Sequence of chain 1.B:
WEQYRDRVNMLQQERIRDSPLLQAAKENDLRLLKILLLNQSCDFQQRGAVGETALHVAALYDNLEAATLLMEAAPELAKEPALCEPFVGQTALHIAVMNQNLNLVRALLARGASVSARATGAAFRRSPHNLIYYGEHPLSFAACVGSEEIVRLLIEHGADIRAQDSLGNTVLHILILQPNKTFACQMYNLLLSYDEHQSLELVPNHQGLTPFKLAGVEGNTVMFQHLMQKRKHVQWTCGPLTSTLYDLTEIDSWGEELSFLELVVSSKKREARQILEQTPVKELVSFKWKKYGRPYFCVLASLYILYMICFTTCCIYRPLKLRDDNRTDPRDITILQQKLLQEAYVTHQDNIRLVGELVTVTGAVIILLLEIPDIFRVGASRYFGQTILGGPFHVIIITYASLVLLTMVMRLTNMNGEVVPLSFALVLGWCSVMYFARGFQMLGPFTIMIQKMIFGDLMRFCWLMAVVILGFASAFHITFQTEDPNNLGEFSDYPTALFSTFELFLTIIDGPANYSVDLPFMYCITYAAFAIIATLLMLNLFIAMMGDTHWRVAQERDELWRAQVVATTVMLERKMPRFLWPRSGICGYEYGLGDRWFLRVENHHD

This small molecule binds to this protein.
Small molecule (SMILES): CCCCCCCC(=O)OC[C@H](COP(=O)(O)O[C@@H]1[C@H](O)[C@H](O)[C@@H](OP(=O)(O)O)[C@H](OP(=O)(O)O)[C@H]1O)OC(=O)CCCCCCC

Binding-site contacts:
Ligand atom C6B contacts residue VAL427 of chain 1.B at 3.8 Å (hydrophobic).
Ligand atom C5A contacts residue PHE487 of chain 1.B at 3.7 Å (hydrophobic).
Ligand atom C5B contacts residue VAL427 of chain 1.B at 3.8 Å (hydrophobic).
Ligand atom O51 contacts residue ARG305 of chain 1.B at 3.1 Å (salt-bridge).
Ligand atom O52 contacts residue ARG302 of chain 1.B at 3.6 Å (salt-bridge).
Ligand atom C3A contacts residue PHE487 of chain 1.B at 3.7 Å (hydrophobic).
Ligand atom P1 contacts residue GLY417 of chain 1.B at 3.9 Å.
Ligand atom O1B contacts residue PHE416 of chain 1.B at 3.5 Å (h-bond).
Ligand atom C6 contacts residue ARG302 of chain 1.B at 3.8 Å.
Ligand atom O52 contacts residue LYS484 of chain 1.B at 2.9 Å (salt-bridge).
Ligand atom C4B contacts residue VAL427 of chain 1.B at 4.1 Å (hydrophobic).
Ligand atom C5B contacts residue PHE487 of chain 1.B at 3.6 Å (hydrophobic).
Ligand atom O1A contacts residue PHE487 of chain 1.B at 3.7 Å.
Ligand atom O5 contacts residue LYS484 of chain 1.B at 3.3 Å.
Ligand atom C7B contacts residue PHE487 of chain 1.B at 4.1 Å (hydrophobic).
Ligand atom O11 contacts residue GLY417 of chain 1.B at 3.4 Å (h-bond).
Ligand atom O13 contacts residue GLY417 of chain 1.B at 3.6 Å.
Ligand atom C6A contacts residue PHE487 of chain 1.B at 3.7 Å (hydrophobic).
Ligand atom C7B contacts residue VAL427 of chain 1.B at 3.9 Å (hydrophobic).
Ligand atom O52 contacts residue LEU592 of chain 1.B at 3.7 Å.
Ligand atom O5 contacts residue ARG302 of chain 1.B at 3.8 Å.
Ligand atom O6 contacts residue ARG302 of chain 1.B at 3.3 Å (salt-bridge).
Ligand atom O53 contacts residue ARG305 of chain 1.B at 3.8 Å.
Ligand atom O41 contacts residue ARG302 of chain 1.B at 2.8 Å (salt-bridge).
Ligand atom O1B contacts residue GLY417 of chain 1.B at 3.5 Å.
Ligand atom O53 contacts residue ARG302 of chain 1.B at 1.3 Å (salt-bridge).
Ligand atom O4 contacts residue LYS484 of chain 1.B at 3.8 Å.
Ligand atom O51 contacts residue ARG302 of chain 1.B at 3.3 Å (salt-bridge).
Ligand atom P5 contacts residue ARG302 of chain 1.B at 2.8 Å.
Ligand atom O3C contacts residue PHE487 of chain 1.B at 4.0 Å.
Ligand atom O11 contacts residue THR419 of chain 1.B at 3.4 Å.
Ligand atom C5B contacts residue PRO424 of chain 1.B at 3.9 Å (hydrophobic).
Ligand atom O53 contacts residue LYS484 of chain 1.B at 3.5 Å (salt-bridge).
Ligand atom O53 contacts residue GLU588 of chain 1.B at 4.0 Å.
Ligand atom P5 contacts residue ARG305 of chain 1.B at 4.0 Å.
Ligand atom C3B contacts residue PHE416 of chain 1.B at 3.4 Å (hydrophobic).
Ligand atom P5 contacts residue LYS484 of chain 1.B at 3.5 Å.
Ligand atom O12 contacts residue GLY417 of chain 1.B at 3.9 Å.
Ligand atom C2B contacts residue PHE487 of chain 1.B at 4.0 Å (hydrophobic).
Ligand atom C5 contacts residue ARG302 of chain 1.B at 3.5 Å.